Sequence of chain 1.A:
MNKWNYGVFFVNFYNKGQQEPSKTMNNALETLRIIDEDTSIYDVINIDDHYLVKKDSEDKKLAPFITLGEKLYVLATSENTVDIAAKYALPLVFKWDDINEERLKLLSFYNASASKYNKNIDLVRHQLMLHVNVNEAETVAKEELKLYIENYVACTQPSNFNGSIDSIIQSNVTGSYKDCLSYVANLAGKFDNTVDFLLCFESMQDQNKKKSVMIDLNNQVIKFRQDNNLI

This protein binds this small molecule.
Small molecule (SMILES): CCCCCCCCCCC[C@H](CC(=O)O)c1c(C)c(C)cc2c1nc1c(=O)[nH]c(=O)nc-1n2C[C@H](O)[C@H](O)[C@H](O)COP(=O)(O)O

Binding-site contacts:
Ligand atom C1' contacts residue GLN220 of chain 1.A at 3.5 Å.
Ligand atom C13 contacts residue VAL173 of chain 1.A at 3.4 Å (hydrophobic).
Ligand atom O4 contacts residue PHE224 of chain 1.A at 3.1 Å.
Ligand atom C6' contacts residue LEU181 of chain 1.A at 3.6 Å (hydrophobic).
Ligand atom C7 contacts residue ALA185 of chain 1.A at 3.4 Å (hydrophobic).
Ligand atom N3 contacts residue PHE224 of chain 1.A at 3.7 Å.
Ligand atom N1 contacts residue TRP4 of chain 1.A at 3.5 Å.
Ligand atom C4 contacts residue PHE224 of chain 1.A at 3.3 Å (hydrophobic).
Ligand atom O2 contacts residue ASN2 of chain 1.A at 3.0 Å (h-bond).
Ligand atom C5' contacts residue LEU181 of chain 1.A at 3.4 Å (hydrophobic).
Ligand atom O2' contacts residue GLN220 of chain 1.A at 3.6 Å.
Ligand atom C6' contacts residue TYR6 of chain 1.A at 3.2 Å (hydrophobic).
Ligand atom O2 contacts residue TRP4 of chain 1.A at 3.5 Å (h-bond).
Ligand atom C11 contacts residue VAL184 of chain 1.A at 3.2 Å (hydrophobic).
Ligand atom N3 contacts residue ASN2 of chain 1.A at 2.9 Å (h-bond).
Ligand atom O4' contacts residue ASN193 of chain 1.A at 2.4 Å (h-bond).
Ligand atom C7' contacts residue TYR6 of chain 1.A at 3.2 Å (hydrophobic).
Ligand atom C4' contacts residue TYR6 of chain 1.A at 3.7 Å (hydrophobic).
Ligand atom C10 contacts residue TRP4 of chain 1.A at 3.5 Å (hydrophobic).
Ligand atom C14 contacts residue VAL134 of chain 1.A at 3.5 Å (hydrophobic).
Ligand atom C2 contacts residue TRP4 of chain 1.A at 3.4 Å (hydrophobic).
Ligand atom C13 contacts residue VAL132 of chain 1.A at 3.5 Å (hydrophobic).
Ligand atom C14 contacts residue CYS180 of chain 1.A at 3.6 Å (hydrophobic).
Ligand atom C6 contacts residue ALA185 of chain 1.A at 3.6 Å (hydrophobic).
Ligand atom O1' contacts residue GLN220 of chain 1.A at 2.6 Å (h-bond).
Ligand atom C2B contacts residue ASN193 of chain 1.A at 3.1 Å.
Ligand atom C5' contacts residue TYR6 of chain 1.A at 3.4 Å (hydrophobic).
Ligand atom C2 contacts residue ASN2 of chain 1.A at 3.4 Å.
Ligand atom C4B contacts residue ASN193 of chain 1.A at 3.5 Å.
Ligand atom C2' contacts residue PHE224 of chain 1.A at 3.7 Å (hydrophobic).
Ligand atom C4A contacts residue TRP4 of chain 1.A at 3.5 Å (hydrophobic).
Ligand atom C4 contacts residue TRP4 of chain 1.A at 3.4 Å (hydrophobic).
Ligand atom C9' contacts residue VAL184 of chain 1.A at 3.4 Å (hydrophobic).
Ligand atom O2B contacts residue ASN193 of chain 1.A at 2.8 Å (h-bond).
Ligand atom C8' contacts residue LEU181 of chain 1.A at 3.6 Å (hydrophobic).
Ligand atom N3 contacts residue TRP4 of chain 1.A at 3.1 Å (h-bond).
Ligand atom C8 contacts residue ALA185 of chain 1.A at 3.5 Å (hydrophobic).
Ligand atom O4 contacts residue TRP4 of chain 1.A at 3.5 Å.
Ligand atom C14 contacts residue VAL132 of chain 1.A at 3.6 Å (hydrophobic).
Ligand atom O2' contacts residue PHE224 of chain 1.A at 3.0 Å.